Binding-site contacts:
Ligand atom C6 contacts residue ALA235 of chain 2.A at 3.5 Å (hydrophobic).
Ligand atom O72 contacts residue NCD1 of chain 2.F at 0.5 Å (h-bond).
Ligand atom C5 contacts residue HIS20 of chain 2.A at 3.6 Å.
Ligand atom O4 contacts residue HIS137 of chain 2.A at 3.3 Å (h-bond).
Ligand atom O2 contacts residue ARG208 of chain 2.A at 3.0 Å (salt-bridge).
Ligand atom O4 contacts residue NCD1 of chain 2.F at 0.8 Å (h-bond).
Ligand atom N3 contacts residue THR109 of chain 2.A at 2.7 Å (h-bond).
Ligand atom C4 contacts residue THR109 of chain 2.A at 2.5 Å.
Ligand atom O71 contacts residue HIS237 of chain 2.A at 2.9 Å (h-bond).
Ligand atom O71 contacts residue NCD1 of chain 2.F at 0.3 Å (h-bond).
Ligand atom N3 contacts residue NCD1 of chain 2.F at 1.5 Å.
Ligand atom C5 contacts residue THR109 of chain 2.A at 3.6 Å.
Ligand atom O2 contacts residue NCD1 of chain 2.F at 0.6 Å (h-bond).
Ligand atom O4 contacts residue THR109 of chain 2.A at 2.1 Å (h-bond).
Ligand atom C2 contacts residue ARG208 of chain 2.A at 3.5 Å.
Ligand atom N1 contacts residue NCD1 of chain 2.F at 0.8 Å (h-bond).
Ligand atom O71 contacts residue PRO249 of chain 2.A at 2.9 Å (h-bond).
Ligand atom O2 contacts residue PRO249 of chain 2.A at 3.4 Å.
Ligand atom O72 contacts residue ASN52 of chain 2.A at 2.9 Å (h-bond).
Ligand atom C4 contacts residue ZN1 of chain 2.C at 3.5 Å.
Ligand atom N1 contacts residue GLY250 of chain 2.A at 3.6 Å.
Ligand atom O72 contacts residue HIS20 of chain 2.A at 3.5 Å (h-bond).
Ligand atom O71 contacts residue PHE110 of chain 2.A at 3.2 Å.
Ligand atom C7 contacts residue PHE110 of chain 2.A at 3.4 Å (hydrophobic).
Ligand atom C2 contacts residue NCD1 of chain 2.F at 0.2 Å.
Ligand atom N3 contacts residue ARG208 of chain 2.A at 3.1 Å (salt-bridge).
Ligand atom O4 contacts residue ZN1 of chain 2.C at 2.9 Å.
Ligand atom C6 contacts residue NCD1 of chain 2.F at 0.4 Å.
Ligand atom O2 contacts residue GLY250 of chain 2.A at 3.2 Å.
Ligand atom C5 contacts residue NCD1 of chain 2.F at 0.3 Å.
Ligand atom C5 contacts residue ZN1 of chain 2.B at 3.6 Å.
Ligand atom O72 contacts residue PHE110 of chain 2.A at 3.1 Å.
Ligand atom C4 contacts residue NCD1 of chain 2.F at 1.3 Å.
Ligand atom O2 contacts residue VAL207 of chain 2.A at 3.5 Å.
Ligand atom N1 contacts residue PRO249 of chain 2.A at 3.3 Å (h-bond).
Ligand atom O72 contacts residue ARG22 of chain 2.A at 2.8 Å (salt-bridge).
Ligand atom C7 contacts residue NCD1 of chain 2.F at 0.3 Å.
Ligand atom C7 contacts residue ARG22 of chain 2.A at 3.4 Å.
Ligand atom N1 contacts residue ALA235 of chain 2.A at 3.2 Å.
Ligand atom O71 contacts residue ARG22 of chain 2.A at 2.9 Å (salt-bridge).

This small molecule binds to this protein.
Small molecule (SMILES): O=C1C[C@@H](C(=O)O)NC(=O)N1

Sequence of chain 2.A:
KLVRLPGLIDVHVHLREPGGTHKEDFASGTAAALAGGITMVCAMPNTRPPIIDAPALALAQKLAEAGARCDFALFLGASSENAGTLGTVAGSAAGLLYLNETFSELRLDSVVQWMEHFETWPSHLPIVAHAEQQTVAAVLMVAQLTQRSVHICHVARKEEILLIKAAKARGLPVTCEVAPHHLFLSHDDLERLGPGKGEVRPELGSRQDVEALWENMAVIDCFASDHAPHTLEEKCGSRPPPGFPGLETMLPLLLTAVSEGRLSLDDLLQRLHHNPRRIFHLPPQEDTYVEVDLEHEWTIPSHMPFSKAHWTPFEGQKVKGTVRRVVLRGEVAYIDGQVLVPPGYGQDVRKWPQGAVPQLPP